This protein binds this small molecule.
Small molecule (SMILES): Cc1ncccc1COc1c(Cl)cc(-c2ccnc(N3CCNCC3)c2)cc1Cl

Binding-site contacts:
Ligand atom CAW contacts residue PHE74 of chain 1.A at 3.6 Å (hydrophobic).
Ligand atom CAA contacts residue PHE197 of chain 1.A at 3.6 Å (hydrophobic).
Ligand atom CAF contacts residue GLY170 of chain 1.A at 3.0 Å.
Ligand atom CAK contacts residue TYR182 of chain 1.A at 3.8 Å (hydrophobic).
Ligand atom CAH contacts residue GLN375 of chain 1.A at 3.6 Å.
Ligand atom NAQ contacts residue SER297 of chain 1.A at 2.7 Å (h-bond).
Ligand atom CAF contacts residue GLN375 of chain 1.A at 3.7 Å.
Ligand atom CAO contacts residue PHE76 of chain 1.A at 3.8 Å (hydrophobic).
Ligand atom CAD contacts residue PHE74 of chain 1.A at 3.9 Å (hydrophobic).
Ligand atom CAF contacts residue LEU376 of chain 1.A at 3.6 Å (hydrophobic).
Ligand atom CAM contacts residue TYR78 of chain 1.A at 3.7 Å (hydrophobic).
Ligand atom NAS contacts residue TYR78 of chain 1.A at 3.7 Å.
Ligand atom CAM contacts residue TYR182 of chain 1.A at 3.6 Å (hydrophobic).
Ligand atom CAD contacts residue GLU68 of chain 1.A at 3.9 Å.
Ligand atom CL1 contacts residue TYR312 of chain 1.A at 3.6 Å.
Ligand atom CAJ contacts residue GLY374 of chain 1.A at 3.8 Å.
Ligand atom CAK contacts residue PHE76 of chain 1.A at 3.8 Å (hydrophobic).
Ligand atom CAV contacts residue GLY374 of chain 1.A at 3.6 Å.
Ligand atom CAI contacts residue PHE76 of chain 1.A at 3.6 Å (hydrophobic).
Ligand atom CAK contacts residue VAL67 of chain 1.A at 3.6 Å (hydrophobic).
Ligand atom CAW contacts residue SER297 of chain 1.A at 3.8 Å.
Ligand atom CAF contacts residue ALA169 of chain 1.A at 3.7 Å (hydrophobic).
Ligand atom NAR contacts residue LEU376 of chain 1.A at 3.6 Å.
Ligand atom CAE contacts residue SER297 of chain 1.A at 3.3 Å.
Ligand atom CAI contacts residue TYR182 of chain 1.A at 3.3 Å (hydrophobic).
Ligand atom CAY contacts residue TYR182 of chain 1.A at 3.6 Å (hydrophobic).
Ligand atom CAH contacts residue GLY170 of chain 1.A at 3.8 Å.
Ligand atom CAX contacts residue TYR182 of chain 1.A at 3.8 Å (hydrophobic).
Ligand atom CL2 contacts residue GLY374 of chain 1.A at 3.5 Å.
Ligand atom NAQ contacts residue PHE74 of chain 1.A at 3.5 Å.
Ligand atom NAS contacts residue LEU411 of chain 1.A at 3.2 Å (h-bond).
Ligand atom NAR contacts residue GLY170 of chain 1.A at 3.4 Å (h-bond).
Ligand atom CAE contacts residue ARG75 of chain 1.A at 3.9 Å.
Ligand atom CAD contacts residue PHE76 of chain 1.A at 3.5 Å (hydrophobic).
Ligand atom CAL contacts residue THR168 of chain 1.A at 3.5 Å.
Ligand atom NAR contacts residue ALA169 of chain 1.A at 3.9 Å.
Ligand atom CAD contacts residue ASP69 of chain 1.A at 3.6 Å.
Ligand atom CAE contacts residue PHE76 of chain 1.A at 3.4 Å (hydrophobic).
Ligand atom CAE contacts residue PHE74 of chain 1.A at 3.7 Å (hydrophobic).
Ligand atom CAG contacts residue ASP69 of chain 1.A at 3.6 Å.

Sequence of chain 1.A:
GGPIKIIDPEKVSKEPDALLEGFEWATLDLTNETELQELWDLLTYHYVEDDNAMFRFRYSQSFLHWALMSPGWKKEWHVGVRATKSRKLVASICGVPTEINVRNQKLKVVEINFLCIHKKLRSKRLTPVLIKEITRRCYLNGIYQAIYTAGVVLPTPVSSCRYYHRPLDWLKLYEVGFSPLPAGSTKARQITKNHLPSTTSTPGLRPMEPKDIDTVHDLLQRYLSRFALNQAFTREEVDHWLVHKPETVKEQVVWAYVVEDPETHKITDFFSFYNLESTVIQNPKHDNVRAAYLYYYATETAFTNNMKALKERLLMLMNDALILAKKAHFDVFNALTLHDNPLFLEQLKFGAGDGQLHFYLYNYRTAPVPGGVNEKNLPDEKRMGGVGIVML